Sequence of chain 1.A:
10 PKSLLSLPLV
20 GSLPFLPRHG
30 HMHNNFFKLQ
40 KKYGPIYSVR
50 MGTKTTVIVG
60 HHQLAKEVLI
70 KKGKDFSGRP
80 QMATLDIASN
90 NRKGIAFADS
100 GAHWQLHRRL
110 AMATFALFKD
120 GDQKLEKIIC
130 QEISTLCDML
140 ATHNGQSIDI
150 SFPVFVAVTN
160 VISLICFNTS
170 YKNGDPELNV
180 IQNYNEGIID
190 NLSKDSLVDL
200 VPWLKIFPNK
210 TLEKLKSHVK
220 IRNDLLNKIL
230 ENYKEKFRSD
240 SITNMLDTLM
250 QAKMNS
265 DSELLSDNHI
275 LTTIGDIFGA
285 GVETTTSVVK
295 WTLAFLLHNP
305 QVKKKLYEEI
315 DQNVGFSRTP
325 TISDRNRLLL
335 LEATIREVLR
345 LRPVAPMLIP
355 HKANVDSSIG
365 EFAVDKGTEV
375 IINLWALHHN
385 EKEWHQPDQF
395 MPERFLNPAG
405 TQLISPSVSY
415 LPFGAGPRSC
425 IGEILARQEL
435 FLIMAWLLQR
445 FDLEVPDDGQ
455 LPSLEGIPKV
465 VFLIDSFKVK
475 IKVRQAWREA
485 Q

The small molecule below binds the protein below.
Small molecule (SMILES): [C-]#[N+][C@H](C)[C@@H]1CC[C@@H]2[C@@H]3CC[C@H]4C[C@@H](OC=O)CC[C@]4(C)[C@H]3CC[C@@]21C

Binding-site contacts:
Ligand atom C26 contacts residue PHE96 of chain 1.A at 3.6 Å (hydrophobic).
Ligand atom C04 contacts residue ILE188 of chain 1.A at 3.5 Å (hydrophobic).
Ligand atom C04 contacts residue ASN184 of chain 1.A at 4.0 Å.
Ligand atom C09 contacts residue PHE96 of chain 1.A at 4.2 Å (hydrophobic).
Ligand atom O14 contacts residue ILE187 of chain 1.A at 3.6 Å.
Ligand atom C08 contacts residue PHE96 of chain 1.A at 4.2 Å (hydrophobic).
Ligand atom C13 contacts residue ASN184 of chain 1.A at 3.4 Å.
Ligand atom O14 contacts residue TYR183 of chain 1.A at 3.9 Å.
Ligand atom C10 contacts residue ASP280 of chain 1.A at 3.9 Å.
Ligand atom C18 contacts residue ASP280 of chain 1.A at 4.1 Å.
Ligand atom C11 contacts residue GLY283 of chain 1.A at 4.0 Å.
Ligand atom C09 contacts residue ASP280 of chain 1.A at 3.6 Å.
Ligand atom C07 contacts residue VAL465 of chain 1.A at 3.7 Å (hydrophobic).
Ligand atom O14 contacts residue ASN184 of chain 1.A at 3.1 Å (h-bond).
Ligand atom C15 contacts residue TYR183 of chain 1.A at 3.6 Å (hydrophobic).
Ligand atom C26 contacts residue VAL464 of chain 1.A at 3.2 Å (hydrophobic).
Ligand atom C17 contacts residue PHE96 of chain 1.A at 4.2 Å (hydrophobic).
Ligand atom C19 contacts residue ALA284 of chain 1.A at 3.2 Å (hydrophobic).
Ligand atom O16 contacts residue TYR183 of chain 1.A at 3.7 Å.
Ligand atom C15 contacts residue ARG221 of chain 1.A at 4.1 Å.
Ligand atom C23 contacts residue HEM1 of chain 1.E at 2.6 Å.
Ligand atom C06 contacts residue VAL464 of chain 1.A at 3.9 Å (hydrophobic).
Ligand atom C15 contacts residue ASN184 of chain 1.A at 3.0 Å.
Ligand atom O16 contacts residue ASN184 of chain 1.A at 3.1 Å (h-bond).
Ligand atom C15 contacts residue ILE187 of chain 1.A at 3.4 Å (hydrophobic).
Ligand atom N22 contacts residue THR288 of chain 1.A at 3.6 Å.
Ligand atom C23 contacts residue THR288 of chain 1.A at 3.4 Å.
Ligand atom C06 contacts residue VAL465 of chain 1.A at 3.8 Å (hydrophobic).
Ligand atom C03 contacts residue ILE188 of chain 1.A at 3.7 Å (hydrophobic).
Ligand atom C05 contacts residue GLY283 of chain 1.A at 4.1 Å.
Ligand atom C26 contacts residue ILE353 of chain 1.A at 4.2 Å (hydrophobic).
Ligand atom C01 contacts residue VAL464 of chain 1.A at 4.3 Å (hydrophobic).
Ligand atom C18 contacts residue ALA284 of chain 1.A at 3.2 Å (hydrophobic).
Ligand atom C24 contacts residue HEM1 of chain 1.E at 4.0 Å.
Ligand atom N22 contacts residue HEM1 of chain 1.E at 3.7 Å.
Ligand atom C20 contacts residue ILE353 of chain 1.A at 4.1 Å (hydrophobic).
Ligand atom C24 contacts residue ILE353 of chain 1.A at 3.5 Å (hydrophobic).
Ligand atom C24 contacts residue ALA349 of chain 1.A at 4.2 Å (hydrophobic).
Ligand atom O16 contacts residue ARG221 of chain 1.A at 3.6 Å.
Ligand atom C03 contacts residue GLU287 of chain 1.A at 3.8 Å.